Binding-site contacts:
Ligand atom O7 contacts residue GLN135 of chain 1.A at 3.9 Å.
Ligand atom C2 contacts residue ASN157 of chain 1.A at 2.3 Å.
Ligand atom C8 contacts residue PHE156 of chain 1.A at 3.6 Å (hydrophobic).
Ligand atom C8 contacts residue ASN157 of chain 1.A at 4.4 Å.
Ligand atom C3 contacts residue ASN157 of chain 1.A at 3.6 Å.
Ligand atom C8 contacts residue LYS168 of chain 1.A at 4.4 Å.
Ligand atom C4 contacts residue ASN157 of chain 1.A at 4.1 Å.
Ligand atom C1 contacts residue ASN157 of chain 1.A at 1.4 Å.
Ligand atom C8 contacts residue GLN135 of chain 1.A at 3.6 Å.
Ligand atom C8 contacts residue SER155 of chain 1.A at 3.4 Å.
Ligand atom N2 contacts residue ASN157 of chain 1.A at 2.8 Å (h-bond).
Ligand atom C7 contacts residue ASN157 of chain 1.A at 3.6 Å.
Ligand atom O5 contacts residue ASN157 of chain 1.A at 2.4 Å (h-bond).
Ligand atom C7 contacts residue GLN135 of chain 1.A at 4.1 Å.
Ligand atom C5 contacts residue ASN157 of chain 1.A at 3.6 Å.
Ligand atom C7 contacts residue PHE156 of chain 1.A at 4.4 Å (hydrophobic).
Ligand atom O7 contacts residue ASN157 of chain 1.A at 3.9 Å.

Sequence of chain 1.A:
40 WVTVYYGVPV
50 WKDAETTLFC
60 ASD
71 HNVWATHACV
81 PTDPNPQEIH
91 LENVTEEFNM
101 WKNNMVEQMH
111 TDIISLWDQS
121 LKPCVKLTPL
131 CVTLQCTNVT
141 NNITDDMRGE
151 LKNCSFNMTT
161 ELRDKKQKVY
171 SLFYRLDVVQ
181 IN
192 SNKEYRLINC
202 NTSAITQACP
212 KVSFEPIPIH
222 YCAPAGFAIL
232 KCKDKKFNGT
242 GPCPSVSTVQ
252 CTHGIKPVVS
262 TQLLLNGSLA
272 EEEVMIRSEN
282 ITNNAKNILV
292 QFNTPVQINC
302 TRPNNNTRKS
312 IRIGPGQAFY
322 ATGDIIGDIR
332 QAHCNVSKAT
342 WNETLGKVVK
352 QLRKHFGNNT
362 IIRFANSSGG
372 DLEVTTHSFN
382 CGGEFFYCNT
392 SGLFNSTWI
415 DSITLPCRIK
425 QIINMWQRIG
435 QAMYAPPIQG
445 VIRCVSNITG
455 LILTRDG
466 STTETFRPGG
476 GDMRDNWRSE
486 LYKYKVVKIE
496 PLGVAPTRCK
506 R

A small-molecule ligand and the protein it binds are described below.
Small molecule (SMILES): CC(=O)N[C@@H]1[C@@H](O)[C@H](O)[C@@H](CO)O[C@H]1O